Binding-site contacts:
Ligand atom O7 contacts residue GLY206 of chain 1.G at 4.3 Å.
Ligand atom C2 contacts residue ASN208 of chain 1.G at 2.5 Å.
Ligand atom C8 contacts residue ASN208 of chain 1.G at 3.8 Å.
Ligand atom N2 contacts residue ASN208 of chain 1.G at 2.9 Å (h-bond).
Ligand atom C5 contacts residue ASN208 of chain 1.G at 3.7 Å.
Ligand atom C8 contacts residue GLY206 of chain 1.G at 4.1 Å.
Ligand atom C7 contacts residue ASN208 of chain 1.G at 3.0 Å.
Ligand atom C3 contacts residue ASN208 of chain 1.G at 3.8 Å.
Ligand atom C4 contacts residue ASN208 of chain 1.G at 4.3 Å.
Ligand atom O7 contacts residue ASN208 of chain 1.G at 2.9 Å (h-bond).
Ligand atom C1 contacts residue ASN208 of chain 1.G at 1.5 Å.
Ligand atom O5 contacts residue ASN208 of chain 1.G at 2.4 Å (h-bond).

Sequence of chain 1.G:
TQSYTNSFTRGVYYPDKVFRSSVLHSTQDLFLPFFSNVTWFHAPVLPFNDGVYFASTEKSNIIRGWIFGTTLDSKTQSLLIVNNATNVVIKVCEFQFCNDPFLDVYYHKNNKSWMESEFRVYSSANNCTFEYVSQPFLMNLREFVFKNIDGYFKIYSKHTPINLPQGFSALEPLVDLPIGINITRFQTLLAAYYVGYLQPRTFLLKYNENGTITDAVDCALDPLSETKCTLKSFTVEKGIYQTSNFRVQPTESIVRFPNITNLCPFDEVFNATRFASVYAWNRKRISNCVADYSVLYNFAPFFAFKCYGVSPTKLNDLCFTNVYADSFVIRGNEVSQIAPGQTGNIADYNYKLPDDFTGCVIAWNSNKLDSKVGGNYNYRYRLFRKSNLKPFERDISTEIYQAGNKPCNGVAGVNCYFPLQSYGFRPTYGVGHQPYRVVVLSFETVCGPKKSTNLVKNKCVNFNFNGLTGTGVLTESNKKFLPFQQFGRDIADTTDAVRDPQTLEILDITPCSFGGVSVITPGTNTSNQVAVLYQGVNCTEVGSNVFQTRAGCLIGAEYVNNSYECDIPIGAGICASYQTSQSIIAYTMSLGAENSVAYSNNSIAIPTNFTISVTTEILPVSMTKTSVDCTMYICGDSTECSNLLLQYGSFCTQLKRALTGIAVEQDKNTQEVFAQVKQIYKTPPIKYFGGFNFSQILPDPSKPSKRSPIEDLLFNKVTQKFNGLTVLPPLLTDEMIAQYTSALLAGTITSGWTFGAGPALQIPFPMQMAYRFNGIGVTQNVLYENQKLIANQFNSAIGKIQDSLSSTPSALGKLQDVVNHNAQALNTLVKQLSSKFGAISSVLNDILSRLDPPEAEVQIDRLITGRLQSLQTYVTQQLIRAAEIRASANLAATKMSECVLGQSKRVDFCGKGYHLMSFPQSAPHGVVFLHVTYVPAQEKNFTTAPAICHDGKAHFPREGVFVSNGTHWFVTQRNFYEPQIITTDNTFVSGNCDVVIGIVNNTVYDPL

This small molecule binds to this protein.
Small molecule (SMILES): CC(=O)N[C@@H]1[C@@H](O)[C@H](O)[C@@H](CO)O[C@H]1O